Binding-site contacts:
Ligand atom N2 contacts residue ASN100 of chain 1.B at 2.8 Å (h-bond).
Ligand atom C8 contacts residue ASN100 of chain 1.B at 4.2 Å.
Ligand atom C1 contacts residue ASN100 of chain 1.B at 1.4 Å.
Ligand atom O7 contacts residue ASN100 of chain 1.B at 3.2 Å (h-bond).
Ligand atom C2 contacts residue ASN100 of chain 1.B at 2.4 Å.
Ligand atom C6 contacts residue SER102 of chain 1.B at 4.3 Å.
Ligand atom C5 contacts residue ASN100 of chain 1.B at 3.6 Å.
Ligand atom C7 contacts residue ASN100 of chain 1.B at 3.1 Å.
Ligand atom C1 contacts residue SER102 of chain 1.B at 3.3 Å.
Ligand atom C4 contacts residue ASN100 of chain 1.B at 4.2 Å.
Ligand atom C5 contacts residue SER102 of chain 1.B at 4.0 Å.
Ligand atom O5 contacts residue ASN100 of chain 1.B at 2.4 Å (h-bond).
Ligand atom C3 contacts residue ASN100 of chain 1.B at 3.6 Å.
Ligand atom O5 contacts residue SER102 of chain 1.B at 3.0 Å (h-bond).

A small-molecule ligand and the protein it binds are described below.
Small molecule (SMILES): CC(=O)N[C@H]1[C@H](O[C@H]2[C@H](O)[C@@H](NC(C)=O)CO[C@@H]2CO)O[C@H](CO)[C@@H](O)[C@@H]1O

Sequence of chain 1.B:
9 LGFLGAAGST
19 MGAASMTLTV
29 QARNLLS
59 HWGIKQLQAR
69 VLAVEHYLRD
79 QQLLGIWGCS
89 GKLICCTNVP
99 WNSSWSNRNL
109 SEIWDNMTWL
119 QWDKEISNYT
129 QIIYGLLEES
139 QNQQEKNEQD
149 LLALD